Binding-site contacts:
Ligand atom O contacts residue THR235 of chain 2.W at 3.0 Å (h-bond).
Ligand atom C contacts residue ASN281 of chain 2.W at 3.8 Å.
Ligand atom CA contacts residue THR235 of chain 2.W at 3.6 Å.
Ligand atom CB contacts residue LEU286 of chain 2.W at 3.9 Å (hydrophobic).
Ligand atom C contacts residue THR235 of chain 2.W at 3.6 Å.
Ligand atom CG contacts residue TYR273 of chain 2.W at 3.6 Å (hydrophobic).
Ligand atom CD1 contacts residue TYR91 of chain 2.W at 3.9 Å (hydrophobic).
Ligand atom C contacts residue TYR94 of chain 2.W at 4.0 Å (hydrophobic).
Ligand atom O contacts residue TYR94 of chain 2.W at 2.9 Å.
Ligand atom CG2 contacts residue ASN281 of chain 2.W at 3.6 Å.
Ligand atom C contacts residue ASN227 of chain 2.W at 3.5 Å.
Ligand atom C contacts residue THR235 of chain 2.W at 3.6 Å.
Ligand atom O contacts residue THR235 of chain 2.W at 3.1 Å (h-bond).
Ligand atom N contacts residue ASN227 of chain 2.W at 3.0 Å (h-bond).
Ligand atom CD contacts residue HIS277 of chain 2.W at 3.9 Å.
Ligand atom CG2 contacts residue PHE278 of chain 2.W at 3.7 Å (hydrophobic).
Ligand atom CG2 contacts residue LEU286 of chain 2.W at 3.7 Å (hydrophobic).
Ligand atom CD1 contacts residue TYR94 of chain 2.W at 3.5 Å (hydrophobic).
Ligand atom C contacts residue THR235 of chain 2.W at 3.6 Å.
Ligand atom CG1 contacts residue VAL280 of chain 2.W at 4.0 Å (hydrophobic).
Ligand atom O contacts residue ASN281 of chain 2.W at 2.6 Å (h-bond).
Ligand atom CG2 contacts residue GLU236 of chain 2.W at 3.3 Å.
Ligand atom O contacts residue ASN227 of chain 2.W at 3.6 Å.
Ligand atom CA contacts residue ASN227 of chain 2.W at 3.7 Å.
Ligand atom N contacts residue THR235 of chain 2.W at 3.9 Å.
Ligand atom CG1 contacts residue TYR94 of chain 2.W at 3.8 Å (hydrophobic).
Ligand atom CD contacts residue TYR273 of chain 2.W at 3.3 Å (hydrophobic).
Ligand atom O contacts residue LEU286 of chain 2.W at 3.2 Å.
Ligand atom CG contacts residue LYS234 of chain 2.W at 3.3 Å.
Ligand atom CG contacts residue ASP233 of chain 2.W at 3.0 Å.
Ligand atom C contacts residue LEU286 of chain 2.W at 3.8 Å (hydrophobic).
Ligand atom CB contacts residue ASP233 of chain 2.W at 3.0 Å.
Ligand atom CB contacts residue HIS277 of chain 2.W at 3.7 Å.
Ligand atom CG contacts residue HIS277 of chain 2.W at 3.8 Å.
Ligand atom O contacts residue LYS234 of chain 2.W at 3.6 Å.
Ligand atom CG2 contacts residue HIS277 of chain 2.W at 3.3 Å.
Ligand atom O contacts residue HIS277 of chain 2.W at 3.4 Å.
Ligand atom CB contacts residue TYR238 of chain 2.W at 3.6 Å (hydrophobic).
Ligand atom N contacts residue TYR273 of chain 2.W at 3.9 Å.
Ligand atom N contacts residue THR235 of chain 2.W at 3.5 Å (h-bond).

A small-molecule ligand and the protein it binds are described below.
Small molecule (SMILES): CC[C@H](C)[C@H](NC(=O)[C@H](CO)NC(=O)[C@H](CCCN=C(N)N)NC(=O)[C@@H](NC(=O)[C@@H]1CCCN1C(=O)[C@@H]1CCCN1C(=O)[C@H](C)N)C(C)C)C(=O)N[C@H](C=O)Cc1ccc(O)cc1

Sequence of chain 2.W:
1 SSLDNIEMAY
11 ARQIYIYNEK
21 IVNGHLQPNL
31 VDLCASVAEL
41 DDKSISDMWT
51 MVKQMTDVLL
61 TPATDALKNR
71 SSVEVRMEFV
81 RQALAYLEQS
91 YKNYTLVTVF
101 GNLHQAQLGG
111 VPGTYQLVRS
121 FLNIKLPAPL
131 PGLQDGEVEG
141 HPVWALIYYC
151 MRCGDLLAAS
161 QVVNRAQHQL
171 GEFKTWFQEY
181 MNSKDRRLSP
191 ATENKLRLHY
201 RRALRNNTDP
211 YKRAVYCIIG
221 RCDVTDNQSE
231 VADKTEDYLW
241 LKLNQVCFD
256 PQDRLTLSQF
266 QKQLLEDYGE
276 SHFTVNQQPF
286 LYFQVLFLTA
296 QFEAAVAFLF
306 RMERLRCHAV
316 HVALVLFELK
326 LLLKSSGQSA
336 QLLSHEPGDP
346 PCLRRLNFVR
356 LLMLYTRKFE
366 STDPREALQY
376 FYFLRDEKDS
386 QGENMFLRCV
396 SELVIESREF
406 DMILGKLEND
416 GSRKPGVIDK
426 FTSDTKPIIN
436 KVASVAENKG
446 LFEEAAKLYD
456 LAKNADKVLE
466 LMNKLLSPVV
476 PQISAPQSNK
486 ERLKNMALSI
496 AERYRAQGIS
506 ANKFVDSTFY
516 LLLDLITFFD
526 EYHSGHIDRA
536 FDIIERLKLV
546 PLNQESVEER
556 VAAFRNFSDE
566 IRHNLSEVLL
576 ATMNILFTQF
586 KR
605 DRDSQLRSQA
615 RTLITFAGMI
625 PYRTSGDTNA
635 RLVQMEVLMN